Binding-site contacts:
Ligand atom N2 contacts residue ASN712 of chain 1.C at 2.8 Å (h-bond).
Ligand atom O5 contacts residue ASN712 of chain 1.C at 2.4 Å (h-bond).
Ligand atom O5 contacts residue GLN1066 of chain 1.C at 4.4 Å.
Ligand atom C7 contacts residue ASN712 of chain 1.C at 3.4 Å.
Ligand atom O4 contacts residue LEU917 of chain 1.C at 3.9 Å.
Ligand atom C3 contacts residue ASN712 of chain 1.C at 3.7 Å.
Ligand atom C1 contacts residue ASN712 of chain 1.C at 1.4 Å.
Ligand atom C8 contacts residue LEU917 of chain 1.C at 3.9 Å (hydrophobic).
Ligand atom O7 contacts residue LEU917 of chain 1.C at 3.5 Å.
Ligand atom C5 contacts residue LEU917 of chain 1.C at 4.2 Å (hydrophobic).
Ligand atom O7 contacts residue ASN712 of chain 1.C at 3.6 Å (h-bond).
Ligand atom C5 contacts residue ASN712 of chain 1.C at 3.7 Å.
Ligand atom C7 contacts residue LEU917 of chain 1.C at 3.7 Å (hydrophobic).
Ligand atom C7 contacts residue GLN1066 of chain 1.C at 4.2 Å.
Ligand atom N2 contacts residue LEU917 of chain 1.C at 4.5 Å.
Ligand atom C8 contacts residue ASN712 of chain 1.C at 4.4 Å.
Ligand atom C6 contacts residue GLN921 of chain 1.C at 4.1 Å.
Ligand atom C2 contacts residue ASN712 of chain 1.C at 2.4 Å.
Ligand atom C4 contacts residue ASN712 of chain 1.C at 4.2 Å.
Ligand atom O7 contacts residue GLN1066 of chain 1.C at 3.5 Å (h-bond).
Ligand atom C5 contacts residue GLN921 of chain 1.C at 4.2 Å.

A small-molecule ligand and the protein it binds are described below.
Small molecule (SMILES): CC(=O)N[C@H]1[C@H](O[C@H]2[C@H](O)[C@@H](NC(C)=O)CO[C@@H]2CO)O[C@H](CO)[C@@H](O)[C@@H]1O

Sequence of chain 1.C:
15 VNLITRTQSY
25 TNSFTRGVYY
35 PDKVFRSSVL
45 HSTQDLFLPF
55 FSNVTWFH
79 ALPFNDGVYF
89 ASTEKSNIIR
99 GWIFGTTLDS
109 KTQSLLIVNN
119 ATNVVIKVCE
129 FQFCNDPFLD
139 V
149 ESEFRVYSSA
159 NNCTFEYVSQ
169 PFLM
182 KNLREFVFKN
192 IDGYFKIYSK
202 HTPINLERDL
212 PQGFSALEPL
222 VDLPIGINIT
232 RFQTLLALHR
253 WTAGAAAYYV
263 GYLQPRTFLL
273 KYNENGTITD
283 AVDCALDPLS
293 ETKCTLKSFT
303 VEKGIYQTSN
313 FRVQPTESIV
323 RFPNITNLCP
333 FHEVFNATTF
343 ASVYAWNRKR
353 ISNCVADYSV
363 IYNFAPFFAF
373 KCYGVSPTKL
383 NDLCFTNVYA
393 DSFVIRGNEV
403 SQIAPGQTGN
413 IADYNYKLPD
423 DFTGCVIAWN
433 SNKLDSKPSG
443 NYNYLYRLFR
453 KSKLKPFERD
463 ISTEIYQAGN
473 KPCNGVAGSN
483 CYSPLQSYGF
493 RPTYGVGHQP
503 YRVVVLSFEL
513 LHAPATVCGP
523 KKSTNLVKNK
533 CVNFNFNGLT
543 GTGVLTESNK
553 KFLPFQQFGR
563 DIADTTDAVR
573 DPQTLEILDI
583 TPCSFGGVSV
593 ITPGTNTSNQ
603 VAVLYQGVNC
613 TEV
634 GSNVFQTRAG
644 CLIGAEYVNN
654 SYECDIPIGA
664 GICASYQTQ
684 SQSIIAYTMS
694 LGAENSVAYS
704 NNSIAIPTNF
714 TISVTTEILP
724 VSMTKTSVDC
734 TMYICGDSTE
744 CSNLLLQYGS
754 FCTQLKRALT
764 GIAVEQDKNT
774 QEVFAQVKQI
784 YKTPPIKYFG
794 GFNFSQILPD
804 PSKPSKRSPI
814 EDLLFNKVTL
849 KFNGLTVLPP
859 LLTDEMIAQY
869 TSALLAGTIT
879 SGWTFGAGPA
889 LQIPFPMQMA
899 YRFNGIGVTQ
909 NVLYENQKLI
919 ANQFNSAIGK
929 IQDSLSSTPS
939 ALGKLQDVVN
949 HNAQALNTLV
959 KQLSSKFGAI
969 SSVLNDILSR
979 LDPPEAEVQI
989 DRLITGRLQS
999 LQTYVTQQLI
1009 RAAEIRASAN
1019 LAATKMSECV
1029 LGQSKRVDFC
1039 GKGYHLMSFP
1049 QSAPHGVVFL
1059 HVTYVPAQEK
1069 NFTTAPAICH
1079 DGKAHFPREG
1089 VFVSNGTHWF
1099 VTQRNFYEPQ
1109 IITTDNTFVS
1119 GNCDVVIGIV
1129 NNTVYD